Sequence of chain 1.D:
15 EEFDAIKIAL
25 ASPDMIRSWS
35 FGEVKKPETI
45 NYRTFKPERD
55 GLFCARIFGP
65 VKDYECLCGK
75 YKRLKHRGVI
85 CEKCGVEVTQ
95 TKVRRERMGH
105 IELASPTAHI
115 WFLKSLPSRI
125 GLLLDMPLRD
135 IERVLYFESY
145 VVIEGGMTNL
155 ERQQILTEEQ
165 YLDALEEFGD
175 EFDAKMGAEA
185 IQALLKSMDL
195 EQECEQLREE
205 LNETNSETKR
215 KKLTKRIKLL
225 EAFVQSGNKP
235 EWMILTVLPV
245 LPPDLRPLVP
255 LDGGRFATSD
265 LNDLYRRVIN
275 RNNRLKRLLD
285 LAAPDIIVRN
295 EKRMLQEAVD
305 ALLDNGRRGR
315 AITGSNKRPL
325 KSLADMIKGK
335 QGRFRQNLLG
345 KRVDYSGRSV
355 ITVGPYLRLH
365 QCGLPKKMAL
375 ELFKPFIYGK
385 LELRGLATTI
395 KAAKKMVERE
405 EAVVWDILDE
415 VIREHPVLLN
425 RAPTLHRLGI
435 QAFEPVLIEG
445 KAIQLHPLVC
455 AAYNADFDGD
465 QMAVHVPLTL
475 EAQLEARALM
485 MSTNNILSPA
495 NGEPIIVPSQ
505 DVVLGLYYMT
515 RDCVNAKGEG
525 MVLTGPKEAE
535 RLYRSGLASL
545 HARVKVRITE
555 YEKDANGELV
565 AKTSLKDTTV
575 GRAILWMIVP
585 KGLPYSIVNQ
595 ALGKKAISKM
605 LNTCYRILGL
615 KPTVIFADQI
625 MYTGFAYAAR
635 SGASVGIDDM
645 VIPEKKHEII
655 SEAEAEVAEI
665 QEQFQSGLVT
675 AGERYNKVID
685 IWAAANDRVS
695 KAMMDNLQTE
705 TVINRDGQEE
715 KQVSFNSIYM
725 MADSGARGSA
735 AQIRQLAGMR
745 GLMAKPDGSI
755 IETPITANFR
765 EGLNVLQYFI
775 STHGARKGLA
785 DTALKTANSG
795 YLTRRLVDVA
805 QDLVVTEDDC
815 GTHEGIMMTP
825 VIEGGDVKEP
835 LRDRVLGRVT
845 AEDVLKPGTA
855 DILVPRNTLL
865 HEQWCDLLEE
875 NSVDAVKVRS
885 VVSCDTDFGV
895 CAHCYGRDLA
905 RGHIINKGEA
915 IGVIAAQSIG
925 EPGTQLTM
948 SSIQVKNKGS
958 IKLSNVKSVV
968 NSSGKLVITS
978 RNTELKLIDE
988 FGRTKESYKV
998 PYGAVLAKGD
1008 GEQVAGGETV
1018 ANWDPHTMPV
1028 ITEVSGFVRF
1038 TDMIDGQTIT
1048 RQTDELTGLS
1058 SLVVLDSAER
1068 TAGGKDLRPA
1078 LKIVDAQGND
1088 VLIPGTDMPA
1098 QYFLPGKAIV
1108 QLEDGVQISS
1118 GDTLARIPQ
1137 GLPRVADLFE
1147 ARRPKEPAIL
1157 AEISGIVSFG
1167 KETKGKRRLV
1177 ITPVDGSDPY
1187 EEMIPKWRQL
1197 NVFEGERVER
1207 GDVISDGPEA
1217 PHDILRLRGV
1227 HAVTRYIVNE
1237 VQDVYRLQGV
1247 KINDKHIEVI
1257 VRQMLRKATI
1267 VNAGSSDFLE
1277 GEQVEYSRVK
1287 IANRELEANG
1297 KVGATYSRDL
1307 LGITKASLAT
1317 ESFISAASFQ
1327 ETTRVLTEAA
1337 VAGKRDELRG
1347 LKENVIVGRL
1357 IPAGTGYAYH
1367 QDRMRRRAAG

Binding-site contacts:
Ligand atom O2' contacts residue HIS1237 of chain 1.C at 3.8 Å.
Ligand atom C2 contacts residue ALA426 of chain 1.D at 4.4 Å (hydrophobic).
Ligand atom O5' contacts residue PRO564 of chain 1.C at 3.7 Å.
Ligand atom N2 contacts residue ARG425 of chain 1.D at 4.0 Å.
Ligand atom C3' contacts residue ASP464 of chain 1.D at 4.4 Å.
Ligand atom PA contacts residue PRO564 of chain 1.C at 4.1 Å.
Ligand atom O2' contacts residue ASP464 of chain 1.D at 3.2 Å (salt-bridge).
Ligand atom O3' contacts residue ASP464 of chain 1.D at 3.5 Å (salt-bridge).
Ligand atom OP1 contacts residue ASP462 of chain 1.D at 4.0 Å.
Ligand atom C4' contacts residue HIS1237 of chain 1.C at 3.8 Å.
Ligand atom C1' contacts residue HIS1237 of chain 1.C at 4.4 Å.
Ligand atom O3' contacts residue ASP460 of chain 1.D at 3.0 Å (salt-bridge).
Ligand atom O2B contacts residue ASN568 of chain 1.C at 2.4 Å (h-bond).
Ligand atom N3 contacts residue ARG425 of chain 1.D at 3.9 Å.
Ligand atom OP1 contacts residue LYS1065 of chain 1.C at 3.5 Å (salt-bridge).
Ligand atom OP2 contacts residue PRO564 of chain 1.C at 4.1 Å.
Ligand atom C2 contacts residue ARG425 of chain 1.D at 4.3 Å.
Ligand atom C3' contacts residue ARG425 of chain 1.D at 4.5 Å.
Ligand atom C4' contacts residue ASP462 of chain 1.D at 4.3 Å.
Ligand atom N2 contacts residue ALA426 of chain 1.D at 3.5 Å.
Ligand atom O1B contacts residue ASN568 of chain 1.C at 4.5 Å.
Ligand atom C3' contacts residue ASP462 of chain 1.D at 4.2 Å.
Ligand atom O1A contacts residue ASN568 of chain 1.C at 2.5 Å (h-bond).
Ligand atom OP1 contacts residue LYS1073 of chain 1.C at 3.7 Å.
Ligand atom OP1 contacts residue GLU565 of chain 1.C at 4.2 Å.
Ligand atom C3' contacts residue ASP460 of chain 1.D at 4.3 Å.
Ligand atom C5' contacts residue ASP462 of chain 1.D at 4.3 Å.
Ligand atom O4' contacts residue HIS1237 of chain 1.C at 3.9 Å.
Ligand atom C2' contacts residue ASP464 of chain 1.D at 4.3 Å.
Ligand atom O2A contacts residue ASN568 of chain 1.C at 4.0 Å.
Ligand atom O3A contacts residue ASN568 of chain 1.C at 4.0 Å.
Ligand atom PA contacts residue ASN568 of chain 1.C at 3.7 Å.
Ligand atom OP1 contacts residue GLN688 of chain 1.C at 4.5 Å.
Ligand atom O3' contacts residue ASP462 of chain 1.D at 3.0 Å (salt-bridge).
Ligand atom PB contacts residue ASN568 of chain 1.C at 3.7 Å.
Ligand atom O1B contacts residue ARG529 of chain 1.C at 3.6 Å (salt-bridge).
Ligand atom N2 contacts residue PRO427 of chain 1.D at 3.8 Å.
Ligand atom O2' contacts residue ARG425 of chain 1.D at 3.0 Å (salt-bridge).
Ligand atom C2' contacts residue ARG425 of chain 1.D at 3.4 Å.
Ligand atom O1A contacts residue PRO564 of chain 1.C at 3.2 Å.

Sequence of chain 1.C:
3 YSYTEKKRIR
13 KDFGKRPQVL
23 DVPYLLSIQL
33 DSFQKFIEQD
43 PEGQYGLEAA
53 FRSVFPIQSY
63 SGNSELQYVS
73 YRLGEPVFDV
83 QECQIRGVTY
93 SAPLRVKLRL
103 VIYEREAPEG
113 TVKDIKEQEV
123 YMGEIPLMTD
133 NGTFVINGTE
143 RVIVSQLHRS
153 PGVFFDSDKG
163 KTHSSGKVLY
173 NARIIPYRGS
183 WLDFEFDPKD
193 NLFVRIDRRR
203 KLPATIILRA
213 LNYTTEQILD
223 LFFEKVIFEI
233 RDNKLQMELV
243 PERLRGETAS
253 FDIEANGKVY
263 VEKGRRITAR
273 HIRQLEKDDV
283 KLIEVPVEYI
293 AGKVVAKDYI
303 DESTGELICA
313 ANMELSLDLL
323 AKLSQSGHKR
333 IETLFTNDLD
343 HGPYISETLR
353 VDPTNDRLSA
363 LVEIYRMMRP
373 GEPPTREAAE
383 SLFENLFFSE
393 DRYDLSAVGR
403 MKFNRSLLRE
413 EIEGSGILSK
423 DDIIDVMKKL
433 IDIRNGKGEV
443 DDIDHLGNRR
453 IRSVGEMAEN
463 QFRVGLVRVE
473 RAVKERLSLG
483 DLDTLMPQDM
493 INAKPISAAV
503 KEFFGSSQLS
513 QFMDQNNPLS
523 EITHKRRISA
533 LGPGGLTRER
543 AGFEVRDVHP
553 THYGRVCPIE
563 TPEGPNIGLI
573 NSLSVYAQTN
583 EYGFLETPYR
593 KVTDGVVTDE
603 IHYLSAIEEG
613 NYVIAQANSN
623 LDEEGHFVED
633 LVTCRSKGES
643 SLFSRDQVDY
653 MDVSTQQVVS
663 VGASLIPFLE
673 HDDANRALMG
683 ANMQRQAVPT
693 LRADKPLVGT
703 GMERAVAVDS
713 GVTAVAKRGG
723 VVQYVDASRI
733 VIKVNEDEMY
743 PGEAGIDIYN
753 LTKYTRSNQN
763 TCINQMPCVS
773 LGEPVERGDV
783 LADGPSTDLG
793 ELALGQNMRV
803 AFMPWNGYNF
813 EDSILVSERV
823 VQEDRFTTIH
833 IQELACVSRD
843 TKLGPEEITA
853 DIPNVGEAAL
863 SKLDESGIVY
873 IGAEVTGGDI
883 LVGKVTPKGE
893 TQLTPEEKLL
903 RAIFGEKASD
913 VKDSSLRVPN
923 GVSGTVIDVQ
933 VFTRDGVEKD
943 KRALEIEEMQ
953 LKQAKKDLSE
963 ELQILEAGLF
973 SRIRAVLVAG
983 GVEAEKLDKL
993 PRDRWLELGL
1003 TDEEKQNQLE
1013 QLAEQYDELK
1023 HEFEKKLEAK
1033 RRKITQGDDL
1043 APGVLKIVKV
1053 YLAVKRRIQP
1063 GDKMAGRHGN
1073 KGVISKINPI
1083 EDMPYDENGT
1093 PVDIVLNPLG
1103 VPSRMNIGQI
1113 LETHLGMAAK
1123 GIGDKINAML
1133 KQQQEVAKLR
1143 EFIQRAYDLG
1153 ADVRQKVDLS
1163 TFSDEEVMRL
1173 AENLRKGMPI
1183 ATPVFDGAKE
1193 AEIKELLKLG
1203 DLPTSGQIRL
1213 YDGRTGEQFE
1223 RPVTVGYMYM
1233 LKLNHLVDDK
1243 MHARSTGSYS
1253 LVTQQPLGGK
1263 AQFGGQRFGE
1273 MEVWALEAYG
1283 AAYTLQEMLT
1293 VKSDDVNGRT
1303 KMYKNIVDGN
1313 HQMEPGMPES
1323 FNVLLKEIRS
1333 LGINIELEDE

This small molecule binds to this protein.
Small molecule (SMILES): Nc1nc2c(ncn2[C@@H]2O[C@H](CO[P](=O)(O)O[C@H]3[C@@H](O)[C@H](n4cnc5c4NC=NC5N)O[C@@H]3CO[P](=O)(O)O[C@H]3[C@@H](O)[C@H](n4cnc5c(=O)[nH]c(N)nc54)O[C@@H]3CO[P](=O)(O)O[P](=O)(O)OP(=O)(O)O)[C@@H](O)[C@H]2O)c(=O)[nH]1